This small molecule binds to this protein.
Small molecule (SMILES): CC(=O)N[C@@H]1[C@@H](O)[C@H](O)[C@@H](CO)O[C@H]1O

Sequence of chain 1.A:
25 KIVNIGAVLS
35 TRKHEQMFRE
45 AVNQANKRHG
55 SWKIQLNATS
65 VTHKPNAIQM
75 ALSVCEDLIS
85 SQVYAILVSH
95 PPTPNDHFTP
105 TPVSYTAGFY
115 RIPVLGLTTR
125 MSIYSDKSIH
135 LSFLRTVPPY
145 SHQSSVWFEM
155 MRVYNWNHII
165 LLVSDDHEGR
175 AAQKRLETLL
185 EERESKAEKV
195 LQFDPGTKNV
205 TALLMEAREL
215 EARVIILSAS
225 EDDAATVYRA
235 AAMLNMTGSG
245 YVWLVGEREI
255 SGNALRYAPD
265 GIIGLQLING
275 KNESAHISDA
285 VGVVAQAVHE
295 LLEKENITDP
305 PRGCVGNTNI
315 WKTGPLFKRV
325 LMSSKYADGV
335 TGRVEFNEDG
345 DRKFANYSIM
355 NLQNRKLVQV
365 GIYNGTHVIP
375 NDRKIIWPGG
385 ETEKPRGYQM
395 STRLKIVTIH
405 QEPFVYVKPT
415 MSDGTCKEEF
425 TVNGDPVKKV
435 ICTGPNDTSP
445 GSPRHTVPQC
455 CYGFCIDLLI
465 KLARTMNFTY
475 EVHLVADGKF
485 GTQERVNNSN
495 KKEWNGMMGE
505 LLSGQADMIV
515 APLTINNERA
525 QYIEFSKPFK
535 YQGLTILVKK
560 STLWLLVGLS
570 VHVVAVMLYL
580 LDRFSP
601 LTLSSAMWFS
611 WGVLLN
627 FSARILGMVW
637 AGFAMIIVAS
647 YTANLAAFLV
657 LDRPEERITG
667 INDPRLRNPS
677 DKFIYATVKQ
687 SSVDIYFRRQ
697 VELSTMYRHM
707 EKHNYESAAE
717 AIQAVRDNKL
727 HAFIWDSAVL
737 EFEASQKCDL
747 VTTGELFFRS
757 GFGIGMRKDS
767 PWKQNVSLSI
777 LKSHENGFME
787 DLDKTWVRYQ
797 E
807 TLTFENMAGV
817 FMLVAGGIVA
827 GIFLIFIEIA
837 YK

Binding-site contacts:
Ligand atom C8 contacts residue ALA62 of chain 1.A at 3.4 Å (hydrophobic).
Ligand atom C7 contacts residue ALA62 of chain 1.A at 4.0 Å (hydrophobic).
Ligand atom O7 contacts residue ASN61 of chain 1.A at 4.4 Å.
Ligand atom C3 contacts residue ASN61 of chain 1.A at 3.9 Å.
Ligand atom C8 contacts residue ASN61 of chain 1.A at 4.1 Å.
Ligand atom C7 contacts residue ASN61 of chain 1.A at 3.6 Å.
Ligand atom N2 contacts residue ASN61 of chain 1.A at 2.6 Å (h-bond).
Ligand atom C2 contacts residue ASN61 of chain 1.A at 2.6 Å.
Ligand atom N2 contacts residue ALA62 of chain 1.A at 3.7 Å.
Ligand atom O5 contacts residue ASN61 of chain 1.A at 2.3 Å (h-bond).
Ligand atom C5 contacts residue ASN61 of chain 1.A at 3.6 Å.
Ligand atom C4 contacts residue ASN61 of chain 1.A at 4.3 Å.
Ligand atom C1 contacts residue ASN61 of chain 1.A at 1.5 Å.